Sequence of chain 1.A:
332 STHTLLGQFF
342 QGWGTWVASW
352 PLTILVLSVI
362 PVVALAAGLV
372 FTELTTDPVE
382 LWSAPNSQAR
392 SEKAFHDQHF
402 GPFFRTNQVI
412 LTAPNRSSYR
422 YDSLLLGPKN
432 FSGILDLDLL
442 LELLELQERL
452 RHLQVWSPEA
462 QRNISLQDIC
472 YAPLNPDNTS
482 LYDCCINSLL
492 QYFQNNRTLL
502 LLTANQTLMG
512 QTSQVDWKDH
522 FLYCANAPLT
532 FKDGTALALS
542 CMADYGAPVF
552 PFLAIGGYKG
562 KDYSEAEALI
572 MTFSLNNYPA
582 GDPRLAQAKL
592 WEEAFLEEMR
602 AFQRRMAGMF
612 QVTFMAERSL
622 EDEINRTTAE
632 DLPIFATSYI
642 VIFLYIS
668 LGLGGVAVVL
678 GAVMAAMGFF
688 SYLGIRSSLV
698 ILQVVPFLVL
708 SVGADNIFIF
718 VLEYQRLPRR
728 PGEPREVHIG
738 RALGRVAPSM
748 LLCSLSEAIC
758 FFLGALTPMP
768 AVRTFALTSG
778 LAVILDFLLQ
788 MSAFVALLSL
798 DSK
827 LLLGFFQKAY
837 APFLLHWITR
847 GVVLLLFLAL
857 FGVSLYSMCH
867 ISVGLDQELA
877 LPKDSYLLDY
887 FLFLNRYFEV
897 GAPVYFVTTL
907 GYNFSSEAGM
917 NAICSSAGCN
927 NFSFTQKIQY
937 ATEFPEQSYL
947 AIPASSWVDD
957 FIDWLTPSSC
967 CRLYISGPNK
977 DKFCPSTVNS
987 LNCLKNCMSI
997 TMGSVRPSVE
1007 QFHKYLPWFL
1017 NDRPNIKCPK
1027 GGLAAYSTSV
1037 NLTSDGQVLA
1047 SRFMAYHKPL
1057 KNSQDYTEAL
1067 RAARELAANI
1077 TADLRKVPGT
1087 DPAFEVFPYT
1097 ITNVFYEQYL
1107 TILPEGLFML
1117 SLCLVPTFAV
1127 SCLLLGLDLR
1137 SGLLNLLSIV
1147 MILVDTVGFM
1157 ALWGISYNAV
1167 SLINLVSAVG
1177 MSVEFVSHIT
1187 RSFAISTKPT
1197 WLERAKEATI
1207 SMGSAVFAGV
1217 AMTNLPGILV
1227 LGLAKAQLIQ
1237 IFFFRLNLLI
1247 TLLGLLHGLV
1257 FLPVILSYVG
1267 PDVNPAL

This small molecule binds to this protein.
Small molecule (SMILES): CC(=O)N[C@H]1[C@H](O[C@H]2[C@H](O)[C@@H](CO)OC[C@@H]2NC(C)=O)O[C@H](CO)[C@@H](O)[C@@H]1O

Binding-site contacts:
Ligand atom N2 contacts residue ASN506 of chain 1.A at 3.5 Å (h-bond).
Ligand atom O6 contacts residue ASN506 of chain 1.A at 4.3 Å.
Ligand atom C4 contacts residue ASN506 of chain 1.A at 3.6 Å.
Ligand atom C2 contacts residue ASN506 of chain 1.A at 2.6 Å.
Ligand atom C1 contacts residue ASN506 of chain 1.A at 1.5 Å.
Ligand atom C3 contacts residue ASN506 of chain 1.A at 3.7 Å.
Ligand atom O7 contacts residue ASN506 of chain 1.A at 4.1 Å.
Ligand atom C5 contacts residue ASN506 of chain 1.A at 3.1 Å.
Ligand atom O5 contacts residue ASN506 of chain 1.A at 2.4 Å (h-bond).
Ligand atom C6 contacts residue ASN506 of chain 1.A at 3.2 Å.